Sequence of chain 1.B:
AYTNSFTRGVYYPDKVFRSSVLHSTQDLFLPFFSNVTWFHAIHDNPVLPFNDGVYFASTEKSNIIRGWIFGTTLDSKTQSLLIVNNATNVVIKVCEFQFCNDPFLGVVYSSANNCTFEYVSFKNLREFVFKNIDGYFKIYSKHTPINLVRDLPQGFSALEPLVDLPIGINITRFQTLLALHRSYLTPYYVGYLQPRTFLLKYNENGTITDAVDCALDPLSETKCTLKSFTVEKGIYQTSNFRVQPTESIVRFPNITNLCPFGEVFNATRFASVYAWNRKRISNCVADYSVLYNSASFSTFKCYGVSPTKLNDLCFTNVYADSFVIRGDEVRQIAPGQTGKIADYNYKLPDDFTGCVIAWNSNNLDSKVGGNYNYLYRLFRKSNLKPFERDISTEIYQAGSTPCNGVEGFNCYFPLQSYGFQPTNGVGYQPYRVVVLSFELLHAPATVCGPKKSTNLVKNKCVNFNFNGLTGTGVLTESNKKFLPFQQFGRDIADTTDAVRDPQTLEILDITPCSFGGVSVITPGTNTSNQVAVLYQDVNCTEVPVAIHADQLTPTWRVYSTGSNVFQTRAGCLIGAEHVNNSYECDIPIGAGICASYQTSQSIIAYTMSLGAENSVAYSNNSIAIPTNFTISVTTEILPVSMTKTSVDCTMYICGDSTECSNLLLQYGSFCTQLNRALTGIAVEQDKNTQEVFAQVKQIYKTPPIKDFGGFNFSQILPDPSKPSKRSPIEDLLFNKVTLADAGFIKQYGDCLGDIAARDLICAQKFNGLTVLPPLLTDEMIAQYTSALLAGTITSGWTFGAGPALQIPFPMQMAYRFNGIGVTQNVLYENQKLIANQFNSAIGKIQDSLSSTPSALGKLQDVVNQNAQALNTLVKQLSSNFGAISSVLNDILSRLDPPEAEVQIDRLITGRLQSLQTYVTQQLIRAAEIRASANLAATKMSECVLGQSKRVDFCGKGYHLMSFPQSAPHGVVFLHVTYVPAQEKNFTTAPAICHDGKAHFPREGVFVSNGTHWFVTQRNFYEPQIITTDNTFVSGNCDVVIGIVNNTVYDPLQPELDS

Binding-site contacts:
Ligand atom C2 contacts residue ASN61 of chain 1.B at 2.3 Å.
Ligand atom C8 contacts residue PHE59 of chain 1.B at 3.7 Å (hydrophobic).
Ligand atom O5 contacts residue ASN61 of chain 1.B at 2.4 Å (h-bond).
Ligand atom C8 contacts residue ASN61 of chain 1.B at 3.1 Å.
Ligand atom O6 contacts residue TYR28 of chain 1.B at 3.8 Å.
Ligand atom O7 contacts residue ASN61 of chain 1.B at 4.2 Å.
Ligand atom C6 contacts residue TYR28 of chain 1.B at 4.5 Å (hydrophobic).
Ligand atom C7 contacts residue PRO631 of chain 1.B at 4.1 Å (hydrophobic).
Ligand atom C4 contacts residue ASN61 of chain 1.B at 4.2 Å.
Ligand atom N2 contacts residue ASN61 of chain 1.B at 2.7 Å (h-bond).
Ligand atom C8 contacts residue PRO631 of chain 1.B at 4.0 Å (hydrophobic).
Ligand atom C3 contacts residue ASN61 of chain 1.B at 3.7 Å.
Ligand atom C5 contacts residue ASN61 of chain 1.B at 3.7 Å.
Ligand atom O7 contacts residue PRO631 of chain 1.B at 3.6 Å.
Ligand atom O5 contacts residue TYR28 of chain 1.B at 4.2 Å.
Ligand atom C7 contacts residue ASN61 of chain 1.B at 3.4 Å.
Ligand atom O7 contacts residue SER60 of chain 1.B at 4.5 Å.
Ligand atom C1 contacts residue ASN61 of chain 1.B at 1.4 Å.

This protein binds this small molecule.
Small molecule (SMILES): CC(=O)N[C@@H]1[C@@H](O)[C@H](O)[C@@H](CO)O[C@H]1O